A protein and the small-molecule ligand that binds it are described below.
Small molecule (SMILES): CO[C@@H](C(=O)NCC(N)=O)[C@H](O)[C@@H](O)[C@H](O)/C=C/C(C)(C)C

Sequence of chain 2.A:
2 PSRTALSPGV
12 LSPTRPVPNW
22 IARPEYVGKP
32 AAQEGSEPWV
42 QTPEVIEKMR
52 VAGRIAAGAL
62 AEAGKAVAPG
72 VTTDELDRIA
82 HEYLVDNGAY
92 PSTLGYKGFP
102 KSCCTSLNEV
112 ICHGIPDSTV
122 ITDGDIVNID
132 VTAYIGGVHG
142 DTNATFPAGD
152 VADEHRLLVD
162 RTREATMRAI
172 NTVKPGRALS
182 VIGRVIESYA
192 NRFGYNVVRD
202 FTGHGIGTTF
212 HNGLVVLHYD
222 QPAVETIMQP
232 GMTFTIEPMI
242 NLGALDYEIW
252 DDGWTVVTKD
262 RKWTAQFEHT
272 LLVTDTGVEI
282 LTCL

Binding-site contacts:
Ligand atom C07 contacts residue HIS114 of chain 2.A at 3.8 Å.
Ligand atom C06 contacts residue MN1 of chain 2.C at 3.2 Å.
Ligand atom O5 contacts residue PHE202 of chain 2.A at 3.2 Å.
Ligand atom O2 contacts residue HIS212 of chain 2.A at 2.7 Å (h-bond).
Ligand atom C07 contacts residue GLU238 of chain 2.A at 3.3 Å.
Ligand atom C14 contacts residue HIS114 of chain 2.A at 3.4 Å.
Ligand atom N1 contacts residue THR203 of chain 2.A at 2.8 Å (h-bond).
Ligand atom O2 contacts residue HIS205 of chain 2.A at 2.8 Å (h-bond).
Ligand atom O3 contacts residue ASP131 of chain 2.A at 3.3 Å (salt-bridge).
Ligand atom C08 contacts residue TYR97 of chain 2.A at 3.6 Å (hydrophobic).
Ligand atom O3 contacts residue ASP142 of chain 2.A at 3.3 Å (salt-bridge).
Ligand atom C04 contacts residue MN1 of chain 2.D at 3.1 Å.
Ligand atom C05 contacts residue MN1 of chain 2.D at 3.1 Å.
Ligand atom C10 contacts residue TYR97 of chain 2.A at 3.5 Å (hydrophobic).
Ligand atom O6 contacts residue HIS114 of chain 2.A at 2.7 Å (h-bond).
Ligand atom C13 contacts residue THR203 of chain 2.A at 3.7 Å.
Ligand atom C06 contacts residue GLU238 of chain 2.A at 3.8 Å.
Ligand atom O1 contacts residue ASP131 of chain 2.A at 2.9 Å (salt-bridge).
Ligand atom O3 contacts residue GLU238 of chain 2.A at 2.5 Å (salt-bridge).
Ligand atom O2 contacts residue MN1 of chain 2.C at 2.3 Å.
Ligand atom C05 contacts residue ASP131 of chain 2.A at 3.7 Å.
Ligand atom C05 contacts residue GLU238 of chain 2.A at 3.4 Å.
Ligand atom O1 contacts residue MN1 of chain 2.D at 2.1 Å.
Ligand atom C09 contacts residue HIS114 of chain 2.A at 3.7 Å.
Ligand atom O2 contacts residue ASP142 of chain 2.A at 3.6 Å (salt-bridge).
Ligand atom C11 contacts residue THR203 of chain 2.A at 3.8 Å.
Ligand atom O3 contacts residue MN1 of chain 2.D at 2.2 Å.
Ligand atom C12 contacts residue THR203 of chain 2.A at 3.5 Å.
Ligand atom O2 contacts residue GLU238 of chain 2.A at 3.3 Å (salt-bridge).
Ligand atom O3 contacts residue MN1 of chain 2.C at 2.2 Å.
Ligand atom O4 contacts residue HIS114 of chain 2.A at 3.4 Å (h-bond).
Ligand atom C14 contacts residue GLU238 of chain 2.A at 3.6 Å.
Ligand atom C09 contacts residue CYS105 of chain 2.A at 3.7 Å (hydrophobic).
Ligand atom O1 contacts residue ASP142 of chain 2.A at 3.2 Å (salt-bridge).
Ligand atom O6 contacts residue GLU238 of chain 2.A at 3.5 Å (salt-bridge).
Ligand atom O5 contacts residue THR203 of chain 2.A at 2.9 Å (h-bond).
Ligand atom C05 contacts residue MN1 of chain 2.C at 3.2 Å.
Ligand atom C02 contacts residue PHE211 of chain 2.A at 3.7 Å (hydrophobic).
Ligand atom O3 contacts residue GLU269 of chain 2.A at 3.1 Å (salt-bridge).
Ligand atom C06 contacts residue HIS212 of chain 2.A at 3.5 Å.